Sequence of chain 6.A:
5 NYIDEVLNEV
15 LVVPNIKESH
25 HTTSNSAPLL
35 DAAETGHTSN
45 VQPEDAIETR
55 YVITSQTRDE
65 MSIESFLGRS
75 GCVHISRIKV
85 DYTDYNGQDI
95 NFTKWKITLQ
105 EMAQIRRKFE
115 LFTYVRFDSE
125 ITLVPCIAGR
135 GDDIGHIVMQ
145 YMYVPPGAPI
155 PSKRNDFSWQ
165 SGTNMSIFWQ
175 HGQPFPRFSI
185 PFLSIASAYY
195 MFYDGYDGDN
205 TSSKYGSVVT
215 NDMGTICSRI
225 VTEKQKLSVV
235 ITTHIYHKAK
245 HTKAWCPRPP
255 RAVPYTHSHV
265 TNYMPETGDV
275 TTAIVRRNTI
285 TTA

Binding-site contacts:
Ligand atom C3B contacts residue ILE220 of chain 6.A at 4.2 Å (hydrophobic).
Ligand atom C4C contacts residue MET217 of chain 6.A at 4.2 Å (hydrophobic).
Ligand atom CL1 contacts residue ILE239 of chain 6.A at 3.8 Å.
Ligand atom C5A contacts residue TYR147 of chain 6.A at 4.1 Å (hydrophobic).
Ligand atom C5 contacts residue LEU103 of chain 6.A at 3.8 Å (hydrophobic).
Ligand atom C2A contacts residue PHE182 of chain 6.A at 4.2 Å (hydrophobic).
Ligand atom O1A contacts residue ILE220 of chain 6.A at 3.6 Å.
Ligand atom O1 contacts residue MET217 of chain 6.A at 4.2 Å.
Ligand atom C3 contacts residue LEU103 of chain 6.A at 4.1 Å (hydrophobic).
Ligand atom C2A contacts residue ILE220 of chain 6.A at 3.8 Å (hydrophobic).
Ligand atom C4 contacts residue LEU103 of chain 6.A at 3.4 Å (hydrophobic).
Ligand atom CL2 contacts residue ILE184 of chain 6.A at 3.9 Å.
Ligand atom C4A contacts residue ILE220 of chain 6.A at 4.1 Å (hydrophobic).
Ligand atom C31 contacts residue GLN104 of chain 6.A at 3.6 Å.
Ligand atom CL2 contacts residue LEU187 of chain 6.A at 3.9 Å.
Ligand atom C4A contacts residue TYR145 of chain 6.A at 3.3 Å (hydrophobic).
Ligand atom CL2 contacts residue TYR147 of chain 6.A at 3.4 Å.
Ligand atom O1A contacts residue TYR147 of chain 6.A at 4.0 Å.
Ligand atom C5A contacts residue ILE220 of chain 6.A at 3.9 Å (hydrophobic).
Ligand atom C1C contacts residue LEU103 of chain 6.A at 4.1 Å (hydrophobic).
Ligand atom O1B contacts residue ILE125 of chain 6.A at 3.5 Å.
Ligand atom C2C contacts residue MET217 of chain 6.A at 3.7 Å (hydrophobic).
Ligand atom CL1 contacts residue ILE125 of chain 6.A at 3.5 Å.
Ligand atom C5A contacts residue MET146 of chain 6.A at 3.7 Å (hydrophobic).
Ligand atom C5B contacts residue TYR147 of chain 6.A at 3.9 Å (hydrophobic).
Ligand atom C6B contacts residue ILE184 of chain 6.A at 4.1 Å (hydrophobic).
Ligand atom C5B contacts residue ILE125 of chain 6.A at 3.9 Å (hydrophobic).
Ligand atom C4B contacts residue ILE220 of chain 6.A at 4.0 Å (hydrophobic).
Ligand atom C4B contacts residue ILE125 of chain 6.A at 3.9 Å (hydrophobic).
Ligand atom C3B contacts residue ILE125 of chain 6.A at 3.5 Å (hydrophobic).
Ligand atom C6B contacts residue ILE125 of chain 6.A at 3.6 Å (hydrophobic).
Ligand atom C2B contacts residue ILE125 of chain 6.A at 3.1 Å (hydrophobic).
Ligand atom C31 contacts residue MET195 of chain 6.A at 3.5 Å (hydrophobic).
Ligand atom N2 contacts residue ASN215 of chain 6.A at 3.7 Å.
Ligand atom C1B contacts residue ILE125 of chain 6.A at 3.1 Å (hydrophobic).
Ligand atom N3A contacts residue LEU127 of chain 6.A at 4.1 Å.
Ligand atom C5A contacts residue TYR145 of chain 6.A at 3.8 Å (hydrophobic).
Ligand atom N2 contacts residue THR102 of chain 6.A at 4.2 Å.
Ligand atom C4A contacts residue LEU127 of chain 6.A at 4.0 Å (hydrophobic).
Ligand atom N3A contacts residue PHE182 of chain 6.A at 4.0 Å.

A small-molecule ligand and the protein it binds are described below.
Small molecule (SMILES): Cc1cc(CCCCCOc2c(Cl)cc(C3=NCCO3)cc2Cl)on1